Binding-site contacts:
Ligand atom N9 contacts residue LEU96 of chain 2.A at 3.3 Å.
Ligand atom O5 contacts residue PHE56 of chain 2.A at 3.7 Å.
Ligand atom C8 contacts residue GLN144 of chain 2.A at 3.6 Å.
Ligand atom O4 contacts residue MET140 of chain 2.A at 3.5 Å.
Ligand atom C1 contacts residue LYS16 of chain 2.A at 3.7 Å.
Ligand atom C2 contacts residue ASP37 of chain 2.A at 3.6 Å.
Ligand atom C3 contacts residue SER12 of chain 2.A at 4.3 Å.
Ligand atom N2 contacts residue ASP37 of chain 2.A at 3.8 Å.
Ligand atom C4 contacts residue MET140 of chain 2.A at 3.4 Å (hydrophobic).
Ligand atom N2 contacts residue VAL94 of chain 2.A at 4.2 Å.
Ligand atom N9 contacts residue VAL94 of chain 2.A at 3.4 Å (h-bond).
Ligand atom O5 contacts residue MET140 of chain 2.A at 4.2 Å.
Ligand atom C2 contacts residue SO41 of chain 2.B at 3.4 Å.
Ligand atom CL1B contacts residue SO41 of chain 2.B at 2.4 Å.
Ligand atom CL1A contacts residue LYS16 of chain 2.A at 4.2 Å.
Ligand atom C9 contacts residue LEU96 of chain 2.A at 4.2 Å (hydrophobic).
Ligand atom C3 contacts residue ASP37 of chain 2.A at 3.9 Å.
Ligand atom C8 contacts residue VAL94 of chain 2.A at 3.5 Å (hydrophobic).
Ligand atom C7 contacts residue GLN144 of chain 2.A at 3.8 Å.
Ligand atom CL1B contacts residue SER13 of chain 2.A at 4.0 Å.
Ligand atom CL1A contacts residue SO41 of chain 2.B at 2.8 Å.
Ligand atom C1 contacts residue SO41 of chain 2.B at 3.4 Å.
Ligand atom C9 contacts residue VAL94 of chain 2.A at 3.6 Å (hydrophobic).
Ligand atom O2 contacts residue ARG133 of chain 2.A at 4.0 Å.
Ligand atom O4 contacts residue SER13 of chain 2.A at 4.2 Å.
Ligand atom O2 contacts residue ASP37 of chain 2.A at 3.6 Å.
Ligand atom CL1B contacts residue GLY11 of chain 2.A at 3.5 Å.
Ligand atom CL1A contacts residue ASP92 of chain 2.A at 3.3 Å.
Ligand atom CL1A contacts residue SER17 of chain 2.A at 3.5 Å.
Ligand atom O2 contacts residue SO41 of chain 2.B at 2.9 Å (h-bond).
Ligand atom CL1B contacts residue LYS16 of chain 2.A at 2.7 Å.
Ligand atom C7 contacts residue VAL94 of chain 2.A at 3.9 Å (hydrophobic).
Ligand atom C11 contacts residue VAL36 of chain 2.A at 3.5 Å (hydrophobic).
Ligand atom O4 contacts residue SER12 of chain 2.A at 1.9 Å (h-bond).
Ligand atom C4 contacts residue SER12 of chain 2.A at 3.2 Å.
Ligand atom CL1A contacts residue ASP37 of chain 2.A at 3.0 Å.
Ligand atom C1 contacts residue ASP37 of chain 2.A at 3.7 Å.
Ligand atom C10 contacts residue VAL36 of chain 2.A at 3.5 Å (hydrophobic).
Ligand atom C5 contacts residue ASP37 of chain 2.A at 3.6 Å.
Ligand atom CL1B contacts residue SER12 of chain 2.A at 3.7 Å.

A protein and the small-molecule ligand that binds it are described below.
Small molecule (SMILES): Nc1ccc([C@@H](O)[C@@H](CO)NC(=O)C(Cl)Cl)cc1

Sequence of chain 2.A:
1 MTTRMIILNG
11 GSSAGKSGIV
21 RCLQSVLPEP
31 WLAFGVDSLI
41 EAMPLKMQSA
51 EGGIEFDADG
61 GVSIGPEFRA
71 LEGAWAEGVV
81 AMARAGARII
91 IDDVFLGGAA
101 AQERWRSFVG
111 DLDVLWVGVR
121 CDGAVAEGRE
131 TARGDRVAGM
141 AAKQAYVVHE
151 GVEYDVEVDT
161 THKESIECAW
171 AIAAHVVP